The protein below binds the small molecule below.
Small molecule (SMILES): Cn1cnc2c1c(=O)[nH]c(=O)n2C

Binding-site contacts:
Ligand atom C8 contacts residue TRP29 of chain 1.A at 3.7 Å (hydrophobic).
Ligand atom N9 contacts residue TRP29 of chain 1.A at 3.7 Å.
Ligand atom C6 contacts residue TRP29 of chain 1.A at 3.5 Å (hydrophobic).
Ligand atom O2 contacts residue SO41 of chain 1.F at 3.0 Å (h-bond).
Ligand atom N1 contacts residue TRP29 of chain 1.A at 3.8 Å.
Ligand atom C2 contacts residue TRP29 of chain 1.A at 3.7 Å (hydrophobic).
Ligand atom C4 contacts residue TRP29 of chain 1.A at 3.7 Å (hydrophobic).
Ligand atom N7 contacts residue TRP29 of chain 1.A at 3.5 Å.
Ligand atom C12 contacts residue TRP29 of chain 1.A at 3.9 Å (hydrophobic).
Ligand atom O2 contacts residue TRP29 of chain 1.A at 3.9 Å.
Ligand atom C5 contacts residue TRP29 of chain 1.A at 3.7 Å (hydrophobic).
Ligand atom C13 contacts residue TRP29 of chain 1.A at 3.8 Å (hydrophobic).
Ligand atom C2 contacts residue SO41 of chain 1.F at 4.1 Å.
Ligand atom N3 contacts residue TRP29 of chain 1.A at 3.8 Å.
Ligand atom O6 contacts residue TRP29 of chain 1.A at 3.7 Å.

Sequence of chain 1.A:
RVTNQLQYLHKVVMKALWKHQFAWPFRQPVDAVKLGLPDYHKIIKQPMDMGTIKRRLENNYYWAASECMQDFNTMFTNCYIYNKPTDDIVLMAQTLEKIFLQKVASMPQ